This protein binds this small molecule.
Small molecule (SMILES): CC(=O)N[C@@H]1[C@@H](O)[C@H](O)[C@@H](CO)O[C@H]1O

Sequence of chain 1.A:
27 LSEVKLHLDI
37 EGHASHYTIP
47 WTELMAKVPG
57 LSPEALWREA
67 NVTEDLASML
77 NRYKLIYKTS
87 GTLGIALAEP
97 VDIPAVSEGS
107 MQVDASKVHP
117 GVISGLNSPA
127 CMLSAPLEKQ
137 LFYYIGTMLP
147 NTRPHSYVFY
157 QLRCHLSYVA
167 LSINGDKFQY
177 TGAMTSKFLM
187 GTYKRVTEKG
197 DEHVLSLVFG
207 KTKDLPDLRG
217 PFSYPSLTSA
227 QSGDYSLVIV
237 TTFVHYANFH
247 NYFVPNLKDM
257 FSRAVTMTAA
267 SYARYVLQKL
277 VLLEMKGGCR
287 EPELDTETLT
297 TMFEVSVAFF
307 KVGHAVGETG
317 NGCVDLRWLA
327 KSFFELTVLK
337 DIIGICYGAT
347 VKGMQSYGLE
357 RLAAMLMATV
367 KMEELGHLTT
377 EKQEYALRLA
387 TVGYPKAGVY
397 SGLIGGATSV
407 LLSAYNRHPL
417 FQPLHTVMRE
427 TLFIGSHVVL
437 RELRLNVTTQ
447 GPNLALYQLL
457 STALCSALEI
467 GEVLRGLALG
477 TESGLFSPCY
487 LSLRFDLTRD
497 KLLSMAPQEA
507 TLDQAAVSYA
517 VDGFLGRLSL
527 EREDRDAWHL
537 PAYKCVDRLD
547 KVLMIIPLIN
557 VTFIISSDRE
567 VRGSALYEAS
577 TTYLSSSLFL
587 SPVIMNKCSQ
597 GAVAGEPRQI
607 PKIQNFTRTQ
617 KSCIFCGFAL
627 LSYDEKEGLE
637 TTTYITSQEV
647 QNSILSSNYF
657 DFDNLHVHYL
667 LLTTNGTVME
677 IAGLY

Binding-site contacts:
Ligand atom N2 contacts residue SER119 of chain 1.B at 4.3 Å.
Ligand atom C6 contacts residue GLU37 of chain 1.A at 4.1 Å.
Ligand atom O5 contacts residue ASN55 of chain 1.B at 2.4 Å (h-bond).
Ligand atom N2 contacts residue ASN55 of chain 1.B at 2.8 Å (h-bond).
Ligand atom C4 contacts residue ASN55 of chain 1.B at 4.2 Å.
Ligand atom O6 contacts residue GLU37 of chain 1.A at 3.6 Å.
Ligand atom C2 contacts residue SER119 of chain 1.B at 4.0 Å.
Ligand atom C4 contacts residue SER119 of chain 1.B at 4.4 Å.
Ligand atom C5 contacts residue ASN55 of chain 1.B at 3.8 Å.
Ligand atom C1 contacts residue GLN56 of chain 1.B at 4.0 Å.
Ligand atom C2 contacts residue ASN55 of chain 1.B at 2.5 Å.
Ligand atom C1 contacts residue ASN55 of chain 1.B at 1.5 Å.
Ligand atom C7 contacts residue ASN55 of chain 1.B at 3.9 Å.
Ligand atom C7 contacts residue SER119 of chain 1.B at 4.3 Å.
Ligand atom C3 contacts residue ASN55 of chain 1.B at 3.8 Å.
Ligand atom O7 contacts residue SER119 of chain 1.B at 3.9 Å.
Ligand atom C6 contacts residue ASN55 of chain 1.B at 4.2 Å.

Sequence of chain 1.B:
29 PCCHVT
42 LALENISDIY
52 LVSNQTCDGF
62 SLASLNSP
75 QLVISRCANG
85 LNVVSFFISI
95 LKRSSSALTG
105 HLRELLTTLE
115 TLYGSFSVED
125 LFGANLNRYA